Binding-site contacts:
Ligand atom O7 contacts residue ASN118 of chain 1.B at 4.0 Å.
Ligand atom O3 contacts residue ARG115 of chain 1.B at 3.4 Å (salt-bridge).
Ligand atom C8 contacts residue ILE116 of chain 1.B at 3.5 Å (hydrophobic).
Ligand atom C7 contacts residue ASN118 of chain 1.B at 3.7 Å.
Ligand atom C8 contacts residue ASN118 of chain 1.B at 4.4 Å.
Ligand atom C7 contacts residue ARG115 of chain 1.B at 4.1 Å.
Ligand atom C1 contacts residue ASN118 of chain 1.B at 1.5 Å.
Ligand atom C8 contacts residue ARG115 of chain 1.B at 3.8 Å.
Ligand atom C3 contacts residue ARG115 of chain 1.B at 4.1 Å.
Ligand atom C8 contacts residue PRO117 of chain 1.B at 4.1 Å (hydrophobic).
Ligand atom C4 contacts residue ASN118 of chain 1.B at 4.2 Å.
Ligand atom C5 contacts residue ASN118 of chain 1.B at 3.7 Å.
Ligand atom C3 contacts residue ASN118 of chain 1.B at 3.8 Å.
Ligand atom C2 contacts residue ASN118 of chain 1.B at 2.4 Å.
Ligand atom O5 contacts residue ASN118 of chain 1.B at 2.4 Å (h-bond).
Ligand atom N2 contacts residue ASN118 of chain 1.B at 3.0 Å (h-bond).
Ligand atom N2 contacts residue ARG115 of chain 1.B at 4.0 Å.

The small molecule below binds the protein below.
Small molecule (SMILES): CC(=O)N[C@@H]1[C@@H](O)[C@H](O)[C@@H](CO)O[C@H]1O

Sequence of chain 1.B:
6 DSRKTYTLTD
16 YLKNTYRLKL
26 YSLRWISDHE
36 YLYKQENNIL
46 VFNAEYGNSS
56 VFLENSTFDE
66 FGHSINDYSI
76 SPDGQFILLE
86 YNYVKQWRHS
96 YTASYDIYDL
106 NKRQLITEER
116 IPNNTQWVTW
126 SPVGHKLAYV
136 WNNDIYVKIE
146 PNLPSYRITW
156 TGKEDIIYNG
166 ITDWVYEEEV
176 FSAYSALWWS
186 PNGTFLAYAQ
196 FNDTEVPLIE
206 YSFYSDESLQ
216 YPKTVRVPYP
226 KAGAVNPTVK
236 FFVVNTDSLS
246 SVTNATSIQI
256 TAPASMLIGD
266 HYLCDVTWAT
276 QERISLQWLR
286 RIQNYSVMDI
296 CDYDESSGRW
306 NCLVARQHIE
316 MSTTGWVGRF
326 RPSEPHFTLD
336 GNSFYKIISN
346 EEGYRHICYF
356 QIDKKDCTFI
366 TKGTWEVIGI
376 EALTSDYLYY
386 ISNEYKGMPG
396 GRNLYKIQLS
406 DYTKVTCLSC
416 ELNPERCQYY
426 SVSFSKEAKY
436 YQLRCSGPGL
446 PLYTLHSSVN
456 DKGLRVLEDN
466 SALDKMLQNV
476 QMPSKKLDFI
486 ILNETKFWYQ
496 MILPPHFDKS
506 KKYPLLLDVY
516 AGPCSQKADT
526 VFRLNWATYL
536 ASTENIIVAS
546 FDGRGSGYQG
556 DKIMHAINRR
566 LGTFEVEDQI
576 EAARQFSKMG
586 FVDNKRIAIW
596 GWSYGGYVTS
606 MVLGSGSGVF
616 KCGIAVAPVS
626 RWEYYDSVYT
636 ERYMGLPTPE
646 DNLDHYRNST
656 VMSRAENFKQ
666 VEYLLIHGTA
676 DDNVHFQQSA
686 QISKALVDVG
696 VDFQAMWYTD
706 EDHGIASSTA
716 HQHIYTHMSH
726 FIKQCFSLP